Sequence of chain 1.G:
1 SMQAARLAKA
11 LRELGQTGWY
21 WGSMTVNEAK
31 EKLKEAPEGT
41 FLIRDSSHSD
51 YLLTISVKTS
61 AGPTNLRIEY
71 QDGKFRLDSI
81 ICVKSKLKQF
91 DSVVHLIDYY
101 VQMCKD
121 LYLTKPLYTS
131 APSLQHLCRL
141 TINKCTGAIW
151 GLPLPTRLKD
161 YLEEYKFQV

A small-molecule ligand and the protein it binds are described below.
Small molecule (SMILES): O=C(CCl)Nc1cccc(CNC(=O)[C@H](Cc2ccc(OP(=O)(O)O)cc2)NC(=O)Cc2ccc(F)cc2)c1

Binding-site contacts:
Ligand atom CA contacts residue ASN65 of chain 1.G at 3.3 Å.
Ligand atom CAF contacts residue PRO63 of chain 1.G at 3.7 Å (hydrophobic).
Ligand atom OH contacts residue ARG44 of chain 1.G at 2.9 Å (salt-bridge).
Ligand atom CD1 contacts residue ASN65 of chain 1.G at 3.7 Å.
Ligand atom CE1 contacts residue THR54 of chain 1.G at 3.8 Å.
Ligand atom OBI contacts residue ARG67 of chain 1.G at 2.9 Å (salt-bridge).
Ligand atom OBI contacts residue SER47 of chain 1.G at 3.6 Å.
Ligand atom FAH contacts residue LYS30 of chain 1.G at 3.5 Å.
Ligand atom CAT contacts residue LEU66 of chain 1.G at 3.7 Å (hydrophobic).
Ligand atom NAU contacts residue ILE81 of chain 1.G at 3.1 Å.
Ligand atom CAF contacts residue ASN65 of chain 1.G at 3.6 Å.
Ligand atom CE1 contacts residue ASN65 of chain 1.G at 3.5 Å.
Ligand atom CAO contacts residue ILE81 of chain 1.G at 3.5 Å (hydrophobic).
Ligand atom C contacts residue ASN65 of chain 1.G at 3.6 Å.
Ligand atom CAE contacts residue PRO63 of chain 1.G at 3.4 Å (hydrophobic).
Ligand atom OBK contacts residue ARG44 of chain 1.G at 2.8 Å (salt-bridge).
Ligand atom OBJ contacts residue SER47 of chain 1.G at 2.6 Å (h-bond).
Ligand atom OAA contacts residue ASN65 of chain 1.G at 2.8 Å (h-bond).
Ligand atom CD1 contacts residue ARG67 of chain 1.G at 3.7 Å.
Ligand atom FAH contacts residue VAL26 of chain 1.G at 3.7 Å.
Ligand atom CAQ contacts residue ASN65 of chain 1.G at 3.7 Å.
Ligand atom NAN contacts residue ASN65 of chain 1.G at 3.0 Å (h-bond).
Ligand atom PBH contacts residue SER47 of chain 1.G at 3.5 Å.
Ligand atom OBJ contacts residue ARG67 of chain 1.G at 2.8 Å (salt-bridge).
Ligand atom CE1 contacts residue ARG67 of chain 1.G at 3.4 Å.
Ligand atom PBH contacts residue ARG44 of chain 1.G at 3.8 Å.
Ligand atom CAQ contacts residue THR64 of chain 1.G at 3.5 Å.
Ligand atom OAA contacts residue THR64 of chain 1.G at 3.5 Å (h-bond).
Ligand atom OBK contacts residue SER47 of chain 1.G at 3.0 Å (h-bond).
Ligand atom CAW contacts residue CYS82 of chain 1.G at 1.8 Å (hydrophobic).
Ligand atom NAU contacts residue CYS82 of chain 1.G at 3.6 Å.
Ligand atom CZ contacts residue ASN65 of chain 1.G at 3.7 Å.
Ligand atom OBI contacts residue THR54 of chain 1.G at 2.7 Å (h-bond).
Ligand atom CAG contacts residue VAL26 of chain 1.G at 3.6 Å (hydrophobic).
Ligand atom CAE contacts residue ASN65 of chain 1.G at 3.5 Å.
Ligand atom CAI contacts residue VAL26 of chain 1.G at 3.6 Å (hydrophobic).
Ligand atom OBI contacts residue SER46 of chain 1.G at 2.7 Å (h-bond).
Ligand atom CAV contacts residue CYS82 of chain 1.G at 3.1 Å (hydrophobic).
Ligand atom CAZ contacts residue ILE81 of chain 1.G at 3.4 Å (hydrophobic).
Ligand atom OAY contacts residue LEU66 of chain 1.G at 3.5 Å.